The protein below binds the small molecule below.
Small molecule (SMILES): C[C@H](N)C(=O)N[C@@H](C)C(=O)N[C@@H](C)C(=O)NCC=O.C[C@H](NC(=O)[C@H](CCCN=C(N)N)NC(=O)[C@H](CCCN=C(N)N)NC(=O)[C@@H](N)CCCN=C(N)N)C(=O)N[C@@H](C)C=O

Binding-site contacts:
Ligand atom O contacts residue PRO193 of chain 1.B at 3.7 Å.
Ligand atom C contacts residue GLN62 of chain 1.B at 3.8 Å.
Ligand atom O contacts residue ALA194 of chain 1.B at 4.3 Å.
Ligand atom CZ contacts residue GLU221 of chain 1.B at 4.2 Å.
Ligand atom NH1 contacts residue GLU222 of chain 1.B at 4.2 Å.
Ligand atom NH1 contacts residue HIS135 of chain 1.B at 3.3 Å.
Ligand atom NH2 contacts residue GLU222 of chain 1.B at 3.5 Å (salt-bridge).
Ligand atom CB contacts residue GLU214 of chain 1.B at 3.2 Å.
Ligand atom CA contacts residue GLN62 of chain 1.B at 3.5 Å.
Ligand atom NH1 contacts residue ASP138 of chain 1.B at 2.8 Å (salt-bridge).
Ligand atom CA contacts residue GLU214 of chain 1.B at 3.8 Å.
Ligand atom NH2 contacts residue ASP138 of chain 1.B at 3.8 Å.
Ligand atom NH1 contacts residue GLU195 of chain 1.B at 3.4 Å.
Ligand atom CZ contacts residue LEU224 of chain 1.B at 4.2 Å (hydrophobic).
Ligand atom NH2 contacts residue LEU224 of chain 1.B at 3.8 Å.
Ligand atom NE contacts residue ASP138 of chain 1.B at 4.2 Å.
Ligand atom C contacts residue GLN62 of chain 1.B at 3.5 Å.
Ligand atom CG contacts residue GLU214 of chain 1.B at 3.3 Å.
Ligand atom CB contacts residue GLU72 of chain 1.B at 4.2 Å.
Ligand atom CG contacts residue ASP137 of chain 1.B at 3.5 Å.
Ligand atom O contacts residue GLU214 of chain 1.B at 3.7 Å.
Ligand atom O contacts residue GLU72 of chain 1.B at 4.3 Å.
Ligand atom CB contacts residue MET69 of chain 1.B at 4.0 Å (hydrophobic).
Ligand atom NH2 contacts residue GLU221 of chain 1.B at 3.8 Å.
Ligand atom CZ contacts residue GLU195 of chain 1.B at 3.9 Å.
Ligand atom C contacts residue GLU214 of chain 1.B at 4.0 Å.
Ligand atom CD contacts residue ASP137 of chain 1.B at 3.7 Å.
Ligand atom O contacts residue GLU195 of chain 1.B at 3.9 Å.
Ligand atom CZ contacts residue ASP138 of chain 1.B at 3.4 Å.
Ligand atom NE contacts residue GLU221 of chain 1.B at 3.9 Å.
Ligand atom C contacts residue GLN62 of chain 1.B at 4.2 Å.
Ligand atom O contacts residue GLU221 of chain 1.B at 3.5 Å.
Ligand atom N contacts residue GLN62 of chain 1.B at 3.5 Å (h-bond).
Ligand atom NH1 contacts residue LEU224 of chain 1.B at 4.0 Å.
Ligand atom CG contacts residue HIS135 of chain 1.B at 4.3 Å.
Ligand atom CB contacts residue ASP137 of chain 1.B at 3.8 Å.
Ligand atom CA contacts residue GLN62 of chain 1.B at 4.1 Å.
Ligand atom N contacts residue GLU214 of chain 1.B at 3.0 Å (salt-bridge).
Ligand atom N contacts residue GLN62 of chain 1.B at 3.0 Å (h-bond).
Ligand atom NH1 contacts residue ASP137 of chain 1.B at 4.2 Å.

Sequence of chain 1.B:
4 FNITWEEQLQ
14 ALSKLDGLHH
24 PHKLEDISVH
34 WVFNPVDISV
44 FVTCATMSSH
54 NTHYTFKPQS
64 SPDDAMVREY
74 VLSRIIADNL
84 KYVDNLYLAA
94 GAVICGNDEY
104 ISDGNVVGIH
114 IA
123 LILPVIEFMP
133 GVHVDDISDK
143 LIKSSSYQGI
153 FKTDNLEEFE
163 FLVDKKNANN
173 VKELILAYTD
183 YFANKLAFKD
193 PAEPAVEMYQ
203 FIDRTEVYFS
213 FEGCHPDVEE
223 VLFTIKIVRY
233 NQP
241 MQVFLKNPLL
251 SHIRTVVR